Binding-site contacts:
Ligand atom O1G contacts residue GLY17 of chain 1.A at 3.6 Å.
Ligand atom O1G contacts residue LYS21 of chain 1.A at 2.7 Å (salt-bridge).
Ligand atom PB contacts residue MG1 of chain 1.B at 3.2 Å.
Ligand atom O1B contacts residue CYS19 of chain 1.A at 3.2 Å (h-bond).
Ligand atom O3A contacts residue GLY20 of chain 1.A at 3.3 Å (h-bond).
Ligand atom C6 contacts residue ASP123 of chain 1.A at 3.6 Å.
Ligand atom O6 contacts residue SER163 of chain 1.A at 3.6 Å (h-bond).
Ligand atom O6 contacts residue ASP123 of chain 1.A at 3.4 Å (salt-bridge).
Ligand atom O4' contacts residue LYS121 of chain 1.A at 3.0 Å (salt-bridge).
Ligand atom O3G contacts residue MG1 of chain 1.B at 2.0 Å.
Ligand atom N3B contacts residue MG1 of chain 1.B at 3.3 Å.
Ligand atom O1A contacts residue GLY20 of chain 1.A at 3.2 Å.
Ligand atom N3B contacts residue TYR37 of chain 1.A at 3.6 Å.
Ligand atom C8 contacts residue CYS23 of chain 1.A at 3.5 Å (hydrophobic).
Ligand atom O6 contacts residue LYS165 of chain 1.A at 3.2 Å (salt-bridge).
Ligand atom O6 contacts residue ALA164 of chain 1.A at 3.0 Å (h-bond).
Ligand atom C2 contacts residue ASP123 of chain 1.A at 3.6 Å.
Ligand atom O3' contacts residue TYR37 of chain 1.A at 3.5 Å.
Ligand atom O1B contacts residue LYS21 of chain 1.A at 2.9 Å (salt-bridge).
Ligand atom O1A contacts residue THR22 of chain 1.A at 3.2 Å (h-bond).
Ligand atom O2G contacts residue PRO39 of chain 1.A at 3.5 Å.
Ligand atom PG contacts residue MG1 of chain 1.B at 3.2 Å.
Ligand atom O1A contacts residue CYS23 of chain 1.A at 2.9 Å (h-bond).
Ligand atom N1 contacts residue ASP123 of chain 1.A at 2.8 Å (salt-bridge).
Ligand atom N2 contacts residue LEU124 of chain 1.A at 3.6 Å.
Ligand atom O3A contacts residue ALA18 of chain 1.A at 3.5 Å.
Ligand atom O2G contacts residue TYR37 of chain 1.A at 2.6 Å (h-bond).
Ligand atom PB contacts residue LYS21 of chain 1.A at 3.6 Å.
Ligand atom O2B contacts residue THR22 of chain 1.A at 3.0 Å (h-bond).
Ligand atom O2A contacts residue TYR37 of chain 1.A at 3.3 Å.
Ligand atom O1B contacts residue GLY20 of chain 1.A at 3.1 Å (h-bond).
Ligand atom O2B contacts residue MG1 of chain 1.B at 2.0 Å.
Ligand atom O3G contacts residue THR40 of chain 1.A at 2.9 Å (h-bond).
Ligand atom O1G contacts residue GLY65 of chain 1.A at 2.8 Å (h-bond).
Ligand atom O1B contacts residue ALA18 of chain 1.A at 3.6 Å.
Ligand atom C5' contacts residue ALA18 of chain 1.A at 3.6 Å (hydrophobic).
Ligand atom O2B contacts residue LYS21 of chain 1.A at 3.6 Å.
Ligand atom N2 contacts residue ASP123 of chain 1.A at 2.8 Å (salt-bridge).
Ligand atom O1A contacts residue LYS21 of chain 1.A at 3.5 Å (salt-bridge).
Ligand atom N3B contacts residue ALA18 of chain 1.A at 3.0 Å (h-bond).

This small molecule binds to this protein.
Small molecule (SMILES): Nc1nc2c(ncn2[C@@H]2O[C@H](CO[P](=O)(O)O[P](=O)(O)NP(=O)(O)O)[C@@H](O)[C@H]2O)c(=O)[nH]1

Sequence of chain 1.A:
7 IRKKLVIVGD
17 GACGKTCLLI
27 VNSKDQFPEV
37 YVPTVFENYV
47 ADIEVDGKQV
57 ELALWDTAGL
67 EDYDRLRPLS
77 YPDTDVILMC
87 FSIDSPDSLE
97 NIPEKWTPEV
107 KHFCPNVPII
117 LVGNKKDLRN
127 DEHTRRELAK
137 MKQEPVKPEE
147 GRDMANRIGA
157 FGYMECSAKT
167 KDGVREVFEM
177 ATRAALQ